Binding-site contacts:
Ligand atom C10 contacts residue PHE114 of chain 1.E at 3.6 Å (hydrophobic).
Ligand atom C06 contacts residue THR179 of chain 1.E at 3.7 Å.
Ligand atom C22 contacts residue TYR95 of chain 1.E at 3.4 Å (hydrophobic).
Ligand atom C15 contacts residue TYR160 of chain 1.D at 3.3 Å (hydrophobic).
Ligand atom C02 contacts residue SER206 of chain 1.D at 3.8 Å.
Ligand atom C06 contacts residue THR207 of chain 1.D at 4.1 Å.
Ligand atom N09 contacts residue PHE114 of chain 1.E at 4.1 Å.
Ligand atom C08 contacts residue THR207 of chain 1.D at 4.0 Å.
Ligand atom N16 contacts residue PHE114 of chain 1.E at 3.5 Å.
Ligand atom C08 contacts residue SER205 of chain 1.D at 3.2 Å.
Ligand atom N16 contacts residue THR179 of chain 1.E at 2.8 Å (h-bond).
Ligand atom O03 contacts residue SER206 of chain 1.D at 4.0 Å.
Ligand atom C22 contacts residue SER205 of chain 1.D at 3.2 Å.
Ligand atom C01 contacts residue ASP93 of chain 1.E at 3.6 Å.
Ligand atom C01 contacts residue TYR95 of chain 1.E at 3.5 Å (hydrophobic).
Ligand atom F21 contacts residue TYR210 of chain 1.D at 3.2 Å.
Ligand atom C12 contacts residue PHE114 of chain 1.E at 3.8 Å (hydrophobic).
Ligand atom C10 contacts residue SER205 of chain 1.D at 4.0 Å.
Ligand atom C06 contacts residue PHE114 of chain 1.E at 3.7 Å (hydrophobic).
Ligand atom C18 contacts residue TYR210 of chain 1.D at 3.4 Å (hydrophobic).
Ligand atom C07 contacts residue THR207 of chain 1.D at 4.0 Å.
Ligand atom C17 contacts residue TYR210 of chain 1.D at 3.5 Å (hydrophobic).
Ligand atom C07 contacts residue PHE114 of chain 1.E at 3.8 Å (hydrophobic).
Ligand atom O05 contacts residue THR179 of chain 1.E at 2.9 Å (h-bond).
Ligand atom O05 contacts residue ALA116 of chain 1.E at 3.4 Å.
Ligand atom F21 contacts residue HIS102 of chain 1.D at 3.0 Å.
Ligand atom C15 contacts residue PHE114 of chain 1.E at 3.4 Å (hydrophobic).
Ligand atom C15 contacts residue THR179 of chain 1.E at 3.9 Å.
Ligand atom N14 contacts residue PHE114 of chain 1.E at 3.6 Å.
Ligand atom C19 contacts residue TYR210 of chain 1.D at 3.4 Å (hydrophobic).
Ligand atom C04 contacts residue THR179 of chain 1.E at 3.6 Å.
Ligand atom N16 contacts residue TYR160 of chain 1.D at 3.6 Å.
Ligand atom O11 contacts residue PHE114 of chain 1.E at 3.5 Å.
Ligand atom C01 contacts residue SER206 of chain 1.D at 3.5 Å.
Ligand atom N09 contacts residue SER205 of chain 1.D at 3.2 Å (h-bond).
Ligand atom C13 contacts residue PHE114 of chain 1.E at 3.9 Å (hydrophobic).
Ligand atom C20 contacts residue HIS102 of chain 1.D at 3.9 Å.
Ligand atom C20 contacts residue TYR210 of chain 1.D at 4.1 Å (hydrophobic).
Ligand atom C18 contacts residue SER159 of chain 1.D at 4.1 Å.
Ligand atom C19 contacts residue HIS102 of chain 1.D at 3.7 Å.

Sequence of chain 1.D:
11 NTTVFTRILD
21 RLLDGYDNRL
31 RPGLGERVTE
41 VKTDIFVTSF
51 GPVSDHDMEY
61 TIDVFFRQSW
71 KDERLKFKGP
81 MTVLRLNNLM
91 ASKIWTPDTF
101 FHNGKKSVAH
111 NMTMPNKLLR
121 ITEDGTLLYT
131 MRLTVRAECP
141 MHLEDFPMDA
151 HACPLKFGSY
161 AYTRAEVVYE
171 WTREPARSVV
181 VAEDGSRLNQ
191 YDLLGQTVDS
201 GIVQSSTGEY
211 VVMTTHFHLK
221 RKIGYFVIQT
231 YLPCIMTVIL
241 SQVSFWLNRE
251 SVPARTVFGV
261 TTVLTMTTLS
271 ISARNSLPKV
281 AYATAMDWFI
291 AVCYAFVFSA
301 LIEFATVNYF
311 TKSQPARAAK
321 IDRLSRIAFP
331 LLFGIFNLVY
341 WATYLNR

The protein below binds the small molecule below.
Small molecule (SMILES): CCOC(=O)c1ncn2c1CN(C)C(=O)c1cc(F)ccc1-2

Sequence of chain 1.E:
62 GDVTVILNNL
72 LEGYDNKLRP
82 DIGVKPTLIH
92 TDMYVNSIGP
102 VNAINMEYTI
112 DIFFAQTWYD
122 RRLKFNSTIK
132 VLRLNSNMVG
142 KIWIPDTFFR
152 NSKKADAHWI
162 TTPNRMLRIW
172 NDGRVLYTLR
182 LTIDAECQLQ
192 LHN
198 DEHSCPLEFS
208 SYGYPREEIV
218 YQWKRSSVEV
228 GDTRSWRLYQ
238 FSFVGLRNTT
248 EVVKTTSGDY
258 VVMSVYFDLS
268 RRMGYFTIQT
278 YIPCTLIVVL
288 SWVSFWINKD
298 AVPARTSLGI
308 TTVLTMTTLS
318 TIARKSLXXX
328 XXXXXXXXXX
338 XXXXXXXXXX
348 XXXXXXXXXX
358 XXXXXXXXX